Sequence of chain 1.A:
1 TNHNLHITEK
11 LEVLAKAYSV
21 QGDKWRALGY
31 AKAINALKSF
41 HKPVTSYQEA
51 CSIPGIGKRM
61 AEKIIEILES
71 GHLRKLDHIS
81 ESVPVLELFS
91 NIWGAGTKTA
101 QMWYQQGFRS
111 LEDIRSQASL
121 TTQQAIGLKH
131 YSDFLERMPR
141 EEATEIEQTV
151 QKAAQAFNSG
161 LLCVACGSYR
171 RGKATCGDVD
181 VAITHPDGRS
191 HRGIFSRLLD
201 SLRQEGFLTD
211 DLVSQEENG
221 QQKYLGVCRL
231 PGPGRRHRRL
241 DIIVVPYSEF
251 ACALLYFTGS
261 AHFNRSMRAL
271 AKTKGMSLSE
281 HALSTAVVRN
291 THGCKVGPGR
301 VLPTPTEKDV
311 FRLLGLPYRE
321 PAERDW

Binding-site contacts:
Ligand atom OP1 contacts residue GLY96 of chain 1.A at 2.9 Å (h-bond).
Ligand atom N3 contacts residue DCP1 of chain 1.I at 3.7 Å.
Ligand atom O5' contacts residue GLY96 of chain 1.A at 3.4 Å (h-bond).
Ligand atom P contacts residue GLY96 of chain 1.A at 3.6 Å.
Ligand atom O2 contacts residue TYR256 of chain 1.A at 2.8 Å (h-bond).
Ligand atom OP1 contacts residue ILE92 of chain 1.A at 3.6 Å.
Ligand atom OP1 contacts residue GLY94 of chain 1.A at 2.7 Å (h-bond).
Ligand atom OP1 contacts residue ARG239 of chain 1.A at 3.1 Å (salt-bridge).
Ligand atom OP2 contacts residue LYS98 of chain 1.A at 3.1 Å (salt-bridge).
Ligand atom OP1 contacts residue ALA95 of chain 1.A at 3.3 Å (h-bond).
Ligand atom C5' contacts residue GLY94 of chain 1.A at 3.5 Å.
Ligand atom OP1 contacts residue LYS98 of chain 1.A at 3.6 Å (salt-bridge).
Ligand atom O3' contacts residue THR99 of chain 1.A at 3.7 Å.
Ligand atom OP1 contacts residue THR99 of chain 1.A at 2.4 Å (h-bond).
Ligand atom OP2 contacts residue THR97 of chain 1.A at 3.5 Å (h-bond).
Ligand atom O3' contacts residue CA1 of chain 1.J at 2.9 Å.
Ligand atom C5' contacts residue GLY96 of chain 1.A at 3.6 Å.
Ligand atom O3' contacts residue ASP180 of chain 1.A at 3.6 Å.
Ligand atom C4' contacts residue GLY94 of chain 1.A at 3.6 Å.
Ligand atom O3' contacts residue PHE257 of chain 1.A at 3.5 Å.
Ligand atom C6 contacts residue DCP1 of chain 1.I at 3.6 Å.
Ligand atom O3' contacts residue ALA95 of chain 1.A at 3.6 Å.
Ligand atom O5' contacts residue LYS98 of chain 1.A at 3.6 Å.
Ligand atom O3' contacts residue ASP241 of chain 1.A at 3.2 Å (salt-bridge).
Ligand atom OP1 contacts residue TRP93 of chain 1.A at 3.7 Å.
Ligand atom C1' contacts residue TYR256 of chain 1.A at 3.5 Å (hydrophobic).
Ligand atom C4' contacts residue TRP93 of chain 1.A at 3.6 Å (hydrophobic).
Ligand atom C2' contacts residue DCP1 of chain 1.I at 3.4 Å.
Ligand atom C3' contacts residue CA1 of chain 1.J at 3.5 Å.
Ligand atom N4 contacts residue DCP1 of chain 1.I at 3.0 Å (h-bond).
Ligand atom P contacts residue THR99 of chain 1.A at 3.6 Å.
Ligand atom C5' contacts residue ASP241 of chain 1.A at 3.5 Å.
Ligand atom OP1 contacts residue TRP93 of chain 1.A at 2.9 Å (h-bond).
Ligand atom O3' contacts residue GLY94 of chain 1.A at 3.4 Å.
Ligand atom C5 contacts residue DCP1 of chain 1.I at 3.4 Å.
Ligand atom C2' contacts residue TYR256 of chain 1.A at 3.5 Å (hydrophobic).
Ligand atom P contacts residue TRP93 of chain 1.A at 3.6 Å.
Ligand atom C4 contacts residue DCP1 of chain 1.I at 3.1 Å.
Ligand atom O3' contacts residue TRP93 of chain 1.A at 3.1 Å (h-bond).
Ligand atom C1' contacts residue LYS223 of chain 1.A at 3.5 Å.

This protein binds this small molecule.
Small molecule (SMILES): Cc1cn([C@H]2C[C@H](O[P](=O)(O)OC[C@H]3O[C@@H](n4cnc5c(N)ncnc54)C[C@@H]3O[P](=O)(O)OC[C@H]3O[C@@H](n4ccc(N)nc4=O)C[C@@H]3O)[C@@H](CO[P](=O)(O)O[C@H]3C[C@H](n4cnc5c(=O)nc(N)[nH]c54)O[C@@H]3CO[P](=O)(O)O[C@H]3C[C@H](n4cnc5c(N)ncnc54)O[C@@H]3CO[P](=O)(O)O[C@H]3C[C@H](n4ccc(N)nc4=O)O[C@@H]3CO)O2)c(=O)[nH]c1=O